Sequence of chain 1.A:
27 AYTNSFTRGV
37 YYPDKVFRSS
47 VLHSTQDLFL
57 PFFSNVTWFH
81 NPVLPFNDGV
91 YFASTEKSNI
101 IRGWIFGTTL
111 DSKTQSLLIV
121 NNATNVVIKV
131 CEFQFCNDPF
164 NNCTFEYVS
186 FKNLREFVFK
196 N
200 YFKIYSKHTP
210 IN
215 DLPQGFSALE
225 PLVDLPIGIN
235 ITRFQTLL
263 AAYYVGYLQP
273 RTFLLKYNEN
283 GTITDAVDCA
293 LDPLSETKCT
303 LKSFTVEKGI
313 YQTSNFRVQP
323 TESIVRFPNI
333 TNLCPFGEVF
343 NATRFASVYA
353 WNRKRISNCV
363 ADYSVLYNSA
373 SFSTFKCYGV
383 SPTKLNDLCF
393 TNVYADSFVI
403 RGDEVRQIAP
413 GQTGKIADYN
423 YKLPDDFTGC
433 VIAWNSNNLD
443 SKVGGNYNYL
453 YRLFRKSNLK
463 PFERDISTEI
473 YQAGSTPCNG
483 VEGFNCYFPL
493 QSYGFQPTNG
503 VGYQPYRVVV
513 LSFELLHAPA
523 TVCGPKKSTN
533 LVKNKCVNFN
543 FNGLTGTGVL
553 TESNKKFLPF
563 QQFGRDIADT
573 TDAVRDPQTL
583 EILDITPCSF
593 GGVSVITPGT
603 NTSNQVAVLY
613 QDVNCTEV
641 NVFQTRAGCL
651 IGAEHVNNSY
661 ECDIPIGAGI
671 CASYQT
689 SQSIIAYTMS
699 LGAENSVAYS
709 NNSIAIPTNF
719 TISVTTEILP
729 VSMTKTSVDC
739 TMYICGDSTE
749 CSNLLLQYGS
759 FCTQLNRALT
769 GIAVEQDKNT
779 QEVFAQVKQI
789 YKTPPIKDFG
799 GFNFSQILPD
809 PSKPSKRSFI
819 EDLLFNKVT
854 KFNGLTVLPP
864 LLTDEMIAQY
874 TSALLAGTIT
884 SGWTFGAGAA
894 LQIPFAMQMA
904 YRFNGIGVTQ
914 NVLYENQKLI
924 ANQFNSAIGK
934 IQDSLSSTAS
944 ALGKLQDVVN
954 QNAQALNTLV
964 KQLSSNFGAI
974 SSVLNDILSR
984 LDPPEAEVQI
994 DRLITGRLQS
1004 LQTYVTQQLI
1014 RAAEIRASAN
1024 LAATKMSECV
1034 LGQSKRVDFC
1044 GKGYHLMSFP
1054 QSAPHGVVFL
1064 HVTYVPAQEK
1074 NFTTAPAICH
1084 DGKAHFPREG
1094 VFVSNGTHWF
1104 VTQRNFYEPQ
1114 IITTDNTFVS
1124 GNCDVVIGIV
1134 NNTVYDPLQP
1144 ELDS

A protein and the small-molecule ligand that binds it are described below.
Small molecule (SMILES): CC(=O)N[C@H]1[C@H](O[C@H]2[C@H](O)[C@@H](NC(C)=O)CO[C@@H]2CO)O[C@H](CO)[C@@H](O)[C@@H]1O

Binding-site contacts:
Ligand atom C7 contacts residue SER803 of chain 1.A at 4.0 Å.
Ligand atom O6 contacts residue GLN804 of chain 1.A at 3.5 Å (h-bond).
Ligand atom C4 contacts residue ASN801 of chain 1.A at 4.2 Å.
Ligand atom C8 contacts residue ASN801 of chain 1.A at 4.0 Å.
Ligand atom N2 contacts residue ASN801 of chain 1.A at 3.1 Å (h-bond).
Ligand atom C3 contacts residue ASN801 of chain 1.A at 3.8 Å.
Ligand atom O6 contacts residue SER803 of chain 1.A at 4.5 Å.
Ligand atom C7 contacts residue ASN801 of chain 1.A at 3.4 Å.
Ligand atom C5 contacts residue SER803 of chain 1.A at 3.4 Å.
Ligand atom C1 contacts residue SER803 of chain 1.A at 3.7 Å.
Ligand atom O4 contacts residue SER803 of chain 1.A at 2.8 Å (h-bond).
Ligand atom N2 contacts residue SER803 of chain 1.A at 3.9 Å.
Ligand atom O5 contacts residue SER803 of chain 1.A at 4.1 Å.
Ligand atom C5 contacts residue GLN804 of chain 1.A at 3.8 Å.
Ligand atom C6 contacts residue GLN804 of chain 1.A at 4.1 Å.
Ligand atom C7 contacts residue GLN804 of chain 1.A at 3.4 Å.
Ligand atom C4 contacts residue SER803 of chain 1.A at 3.7 Å.
Ligand atom O7 contacts residue SER803 of chain 1.A at 3.4 Å (h-bond).
Ligand atom C8 contacts residue GLN804 of chain 1.A at 3.9 Å.
Ligand atom C2 contacts residue SER803 of chain 1.A at 4.0 Å.
Ligand atom O7 contacts residue GLN804 of chain 1.A at 3.0 Å (h-bond).
Ligand atom C8 contacts residue SER803 of chain 1.A at 4.1 Å.
Ligand atom N2 contacts residue GLN804 of chain 1.A at 4.2 Å.
Ligand atom C1 contacts residue ASN801 of chain 1.A at 1.4 Å.
Ligand atom O4 contacts residue GLN804 of chain 1.A at 3.9 Å.
Ligand atom O5 contacts residue ASN801 of chain 1.A at 2.5 Å (h-bond).
Ligand atom O3 contacts residue ASN801 of chain 1.A at 4.4 Å.
Ligand atom O7 contacts residue ASN801 of chain 1.A at 3.5 Å (h-bond).
Ligand atom C2 contacts residue ASN801 of chain 1.A at 2.5 Å.
Ligand atom C5 contacts residue ASN801 of chain 1.A at 3.6 Å.
Ligand atom C8 contacts residue LYS795 of chain 1.A at 4.4 Å.